Binding-site contacts:
Ligand atom C5 contacts residue HIS146 of chain 1.A at 3.8 Å.
Ligand atom O5 contacts residue ASN149 of chain 1.A at 2.5 Å (h-bond).
Ligand atom N2 contacts residue SER151 of chain 1.A at 4.0 Å.
Ligand atom C8 contacts residue SER151 of chain 1.A at 3.5 Å.
Ligand atom C7 contacts residue MET153 of chain 1.A at 3.5 Å (hydrophobic).
Ligand atom C1 contacts residue ASN148 of chain 1.A at 3.5 Å.
Ligand atom O7 contacts residue MET153 of chain 1.A at 4.1 Å.
Ligand atom C7 contacts residue SER151 of chain 1.A at 4.2 Å.
Ligand atom C2 contacts residue ASN149 of chain 1.A at 2.6 Å.
Ligand atom C3 contacts residue MET153 of chain 1.A at 3.8 Å (hydrophobic).
Ligand atom N2 contacts residue MET153 of chain 1.A at 3.5 Å.
Ligand atom C7 contacts residue ASN149 of chain 1.A at 3.7 Å.
Ligand atom C3 contacts residue ASN149 of chain 1.A at 4.0 Å.
Ligand atom C1 contacts residue ASN149 of chain 1.A at 1.5 Å.
Ligand atom C6 contacts residue HIS146 of chain 1.A at 4.4 Å.
Ligand atom C1 contacts residue HIS146 of chain 1.A at 4.3 Å.
Ligand atom O4 contacts residue HIS146 of chain 1.A at 4.1 Å.
Ligand atom N2 contacts residue ASN149 of chain 1.A at 2.7 Å (h-bond).
Ligand atom C8 contacts residue ASN149 of chain 1.A at 3.9 Å.
Ligand atom O5 contacts residue ASN148 of chain 1.A at 4.0 Å.
Ligand atom C5 contacts residue ASN149 of chain 1.A at 3.8 Å.
Ligand atom C4 contacts residue ASN149 of chain 1.A at 4.4 Å.
Ligand atom C2 contacts residue MET153 of chain 1.A at 4.2 Å (hydrophobic).
Ligand atom C8 contacts residue MET153 of chain 1.A at 3.6 Å (hydrophobic).
Ligand atom O3 contacts residue MET153 of chain 1.A at 3.6 Å.

Sequence of chain 1.A:
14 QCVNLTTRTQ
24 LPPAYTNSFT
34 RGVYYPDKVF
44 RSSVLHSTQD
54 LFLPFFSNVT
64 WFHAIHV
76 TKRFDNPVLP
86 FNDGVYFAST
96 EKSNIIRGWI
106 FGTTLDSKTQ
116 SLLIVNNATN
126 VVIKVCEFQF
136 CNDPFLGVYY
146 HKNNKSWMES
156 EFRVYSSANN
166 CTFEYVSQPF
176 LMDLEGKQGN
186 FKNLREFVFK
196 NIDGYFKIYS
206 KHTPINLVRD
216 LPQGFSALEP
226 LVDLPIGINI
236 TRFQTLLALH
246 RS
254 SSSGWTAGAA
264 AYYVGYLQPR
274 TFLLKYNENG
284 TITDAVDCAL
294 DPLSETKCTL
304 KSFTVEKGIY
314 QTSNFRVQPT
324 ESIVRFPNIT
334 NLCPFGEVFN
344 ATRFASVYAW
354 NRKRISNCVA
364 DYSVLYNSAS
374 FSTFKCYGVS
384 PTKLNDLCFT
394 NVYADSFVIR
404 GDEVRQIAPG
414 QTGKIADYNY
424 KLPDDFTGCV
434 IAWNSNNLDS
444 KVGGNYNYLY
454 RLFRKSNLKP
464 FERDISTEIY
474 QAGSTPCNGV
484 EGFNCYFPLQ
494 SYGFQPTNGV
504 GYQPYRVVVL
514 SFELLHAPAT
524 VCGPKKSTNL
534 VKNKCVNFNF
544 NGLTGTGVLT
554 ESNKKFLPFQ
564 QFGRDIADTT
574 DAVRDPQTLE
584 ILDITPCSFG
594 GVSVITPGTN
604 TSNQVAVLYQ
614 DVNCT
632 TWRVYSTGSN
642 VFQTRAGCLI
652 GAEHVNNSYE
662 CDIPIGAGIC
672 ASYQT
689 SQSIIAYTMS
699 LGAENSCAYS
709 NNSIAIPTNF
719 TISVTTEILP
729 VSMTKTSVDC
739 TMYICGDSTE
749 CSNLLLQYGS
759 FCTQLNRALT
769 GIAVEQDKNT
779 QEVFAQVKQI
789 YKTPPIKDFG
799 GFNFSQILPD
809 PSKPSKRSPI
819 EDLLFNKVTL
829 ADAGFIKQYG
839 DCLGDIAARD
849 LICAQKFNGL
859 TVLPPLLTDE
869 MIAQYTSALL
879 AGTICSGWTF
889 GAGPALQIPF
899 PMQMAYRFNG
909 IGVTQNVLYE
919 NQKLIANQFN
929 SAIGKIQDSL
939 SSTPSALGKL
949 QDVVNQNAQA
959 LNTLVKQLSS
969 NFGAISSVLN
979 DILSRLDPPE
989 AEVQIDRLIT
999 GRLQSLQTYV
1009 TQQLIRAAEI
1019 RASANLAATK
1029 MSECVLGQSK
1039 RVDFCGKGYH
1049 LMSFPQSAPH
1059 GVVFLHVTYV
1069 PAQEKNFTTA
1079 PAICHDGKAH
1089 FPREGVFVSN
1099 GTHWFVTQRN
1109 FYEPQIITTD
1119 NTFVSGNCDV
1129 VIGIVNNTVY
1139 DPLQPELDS

The small molecule below binds the protein below.
Small molecule (SMILES): CC(=O)N[C@@H]1[C@@H](O)[C@H](O)[C@@H](CO)O[C@H]1O